Binding-site contacts:
Ligand atom C5 contacts residue HIS204 of chain 1.A at 3.9 Å.
Ligand atom O28 contacts residue HIS194 of chain 1.A at 3.3 Å (h-bond).
Ligand atom C26 contacts residue ZN1 of chain 1.F at 2.6 Å.
Ligand atom C12 contacts residue ALA228 of chain 1.A at 3.5 Å (hydrophobic).
Ligand atom C16 contacts residue VAL229 of chain 1.A at 3.8 Å (hydrophobic).
Ligand atom O20 contacts residue LEU137 of chain 1.A at 2.8 Å (h-bond).
Ligand atom C16 contacts residue ALA228 of chain 1.A at 3.8 Å (hydrophobic).
Ligand atom O14 contacts residue LEU190 of chain 1.A at 3.7 Å.
Ligand atom O14 contacts residue HIS194 of chain 1.A at 3.0 Å (h-bond).
Ligand atom C26 contacts residue HIS194 of chain 1.A at 3.8 Å.
Ligand atom C17 contacts residue ALA228 of chain 1.A at 3.7 Å (hydrophobic).
Ligand atom O29 contacts residue HIS198 of chain 1.A at 3.3 Å (h-bond).
Ligand atom O29 contacts residue HIS194 of chain 1.A at 3.6 Å.
Ligand atom C1 contacts residue HIS204 of chain 1.A at 3.7 Å.
Ligand atom O29 contacts residue ZN1 of chain 1.F at 2.6 Å.
Ligand atom O20 contacts residue THR136 of chain 1.A at 3.2 Å.
Ligand atom C26 contacts residue GLU195 of chain 1.A at 3.5 Å.
Ligand atom C17 contacts residue VAL229 of chain 1.A at 3.6 Å (hydrophobic).
Ligand atom O29 contacts residue GLU195 of chain 1.A at 2.7 Å (salt-bridge).
Ligand atom C3 contacts residue HIS204 of chain 1.A at 3.9 Å.
Ligand atom O20 contacts residue GLY138 of chain 1.A at 3.7 Å.
Ligand atom C2 contacts residue HIS204 of chain 1.A at 3.7 Å.
Ligand atom C25 contacts residue GLU195 of chain 1.A at 3.9 Å.
Ligand atom O28 contacts residue HIS204 of chain 1.A at 2.9 Å (h-bond).
Ligand atom O28 contacts residue HIS198 of chain 1.A at 3.7 Å.
Ligand atom C48 contacts residue HIS198 of chain 1.A at 3.5 Å.
Ligand atom C24 contacts residue GLY138 of chain 1.A at 3.2 Å.
Ligand atom C6 contacts residue HIS204 of chain 1.A at 3.7 Å.
Ligand atom C48 contacts residue VAL142 of chain 1.A at 3.7 Å (hydrophobic).
Ligand atom C13 contacts residue PRO226 of chain 1.A at 3.5 Å (hydrophobic).
Ligand atom C13 contacts residue ALA228 of chain 1.A at 3.6 Å (hydrophobic).
Ligand atom C16 contacts residue LEU190 of chain 1.A at 3.9 Å (hydrophobic).
Ligand atom C25 contacts residue GLY138 of chain 1.A at 3.2 Å.
Ligand atom C15 contacts residue VAL229 of chain 1.A at 3.8 Å (hydrophobic).
Ligand atom C15 contacts residue ALA228 of chain 1.A at 3.9 Å (hydrophobic).
Ligand atom C11 contacts residue HIS194 of chain 1.A at 3.4 Å.
Ligand atom C12 contacts residue TYR225 of chain 1.A at 3.8 Å (hydrophobic).
Ligand atom C9 contacts residue GLU195 of chain 1.A at 3.8 Å.
Ligand atom O28 contacts residue ZN1 of chain 1.F at 1.9 Å.
Ligand atom C12 contacts residue HIS194 of chain 1.A at 3.5 Å.

Sequence of chain 1.A:
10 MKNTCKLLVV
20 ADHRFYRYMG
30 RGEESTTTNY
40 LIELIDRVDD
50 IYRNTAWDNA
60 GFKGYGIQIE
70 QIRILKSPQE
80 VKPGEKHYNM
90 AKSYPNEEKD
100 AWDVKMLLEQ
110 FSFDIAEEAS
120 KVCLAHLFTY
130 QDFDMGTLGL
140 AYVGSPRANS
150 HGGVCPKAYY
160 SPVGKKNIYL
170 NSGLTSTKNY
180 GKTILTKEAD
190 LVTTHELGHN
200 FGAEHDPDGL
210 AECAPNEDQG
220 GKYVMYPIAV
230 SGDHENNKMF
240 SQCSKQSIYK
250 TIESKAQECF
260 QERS

The small molecule below binds the protein below.
Small molecule (SMILES): CC#CCOc1ccc(S(=O)(=O)N[C@H](Cc2c[nH]c3ccc(C)cc23)C(=O)O)cc1